Sequence of chain 1.B:
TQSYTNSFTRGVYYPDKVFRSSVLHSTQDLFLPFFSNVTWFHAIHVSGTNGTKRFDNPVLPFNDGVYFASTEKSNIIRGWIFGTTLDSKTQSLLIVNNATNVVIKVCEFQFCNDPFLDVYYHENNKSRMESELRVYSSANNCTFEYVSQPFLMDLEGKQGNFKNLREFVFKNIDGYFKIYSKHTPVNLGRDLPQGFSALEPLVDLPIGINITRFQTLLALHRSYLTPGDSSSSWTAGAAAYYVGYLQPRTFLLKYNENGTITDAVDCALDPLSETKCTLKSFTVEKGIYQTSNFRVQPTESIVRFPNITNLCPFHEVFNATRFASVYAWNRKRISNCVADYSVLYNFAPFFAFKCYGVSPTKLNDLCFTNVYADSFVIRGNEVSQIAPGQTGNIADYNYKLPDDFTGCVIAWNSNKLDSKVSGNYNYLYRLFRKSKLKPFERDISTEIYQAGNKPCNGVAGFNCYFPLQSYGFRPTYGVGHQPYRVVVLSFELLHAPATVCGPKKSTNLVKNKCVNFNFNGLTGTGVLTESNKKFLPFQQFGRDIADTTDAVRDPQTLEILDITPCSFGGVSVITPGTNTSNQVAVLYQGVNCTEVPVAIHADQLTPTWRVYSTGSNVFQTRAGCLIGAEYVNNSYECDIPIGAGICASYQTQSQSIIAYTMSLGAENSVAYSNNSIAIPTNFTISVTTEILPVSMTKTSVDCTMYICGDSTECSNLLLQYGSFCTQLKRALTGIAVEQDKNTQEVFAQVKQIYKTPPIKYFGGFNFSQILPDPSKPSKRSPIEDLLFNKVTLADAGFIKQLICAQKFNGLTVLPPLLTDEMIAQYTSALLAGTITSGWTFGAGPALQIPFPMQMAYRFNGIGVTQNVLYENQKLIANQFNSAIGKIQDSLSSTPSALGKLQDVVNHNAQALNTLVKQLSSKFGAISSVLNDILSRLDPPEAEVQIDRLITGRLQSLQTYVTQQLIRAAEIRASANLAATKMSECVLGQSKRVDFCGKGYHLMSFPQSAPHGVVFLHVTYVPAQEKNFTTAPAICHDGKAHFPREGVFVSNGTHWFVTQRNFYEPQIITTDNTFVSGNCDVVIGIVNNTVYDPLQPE

Binding-site contacts:
Ligand atom C1 contacts residue ASN161 of chain 1.B at 3.8 Å.
Ligand atom C5 contacts residue ASN162 of chain 1.B at 3.7 Å.
Ligand atom C3 contacts residue ASN162 of chain 1.B at 3.8 Å.
Ligand atom O7 contacts residue ASN162 of chain 1.B at 3.7 Å.
Ligand atom C7 contacts residue ASN162 of chain 1.B at 3.4 Å.
Ligand atom C1 contacts residue ASN162 of chain 1.B at 1.4 Å.
Ligand atom C8 contacts residue ASN162 of chain 1.B at 4.4 Å.
Ligand atom O5 contacts residue ASN161 of chain 1.B at 3.6 Å (h-bond).
Ligand atom C4 contacts residue ASN162 of chain 1.B at 4.3 Å.
Ligand atom N2 contacts residue ASN162 of chain 1.B at 2.8 Å (h-bond).
Ligand atom O5 contacts residue ASN162 of chain 1.B at 2.4 Å (h-bond).
Ligand atom C2 contacts residue ASN162 of chain 1.B at 2.5 Å.

A small-molecule ligand and the protein it binds are described below.
Small molecule (SMILES): CC(=O)N[C@@H]1[C@@H](O)[C@H](O)[C@@H](CO)O[C@H]1O